Sequence of chain 48.A:
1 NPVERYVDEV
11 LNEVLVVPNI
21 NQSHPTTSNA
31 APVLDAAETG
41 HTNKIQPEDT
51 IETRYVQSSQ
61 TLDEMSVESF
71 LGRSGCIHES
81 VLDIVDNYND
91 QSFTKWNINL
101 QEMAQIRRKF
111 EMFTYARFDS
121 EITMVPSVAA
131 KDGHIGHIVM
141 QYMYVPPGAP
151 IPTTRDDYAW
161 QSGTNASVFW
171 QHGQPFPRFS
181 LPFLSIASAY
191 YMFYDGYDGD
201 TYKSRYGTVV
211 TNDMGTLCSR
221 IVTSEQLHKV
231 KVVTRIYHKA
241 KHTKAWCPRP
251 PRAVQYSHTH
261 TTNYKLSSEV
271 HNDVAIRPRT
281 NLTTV

This small molecule binds to this protein.
Small molecule (SMILES): Cc1cc(CCCOc2c(C)cc(-c3noc(C(F)(F)F)n3)cc2C)on1

Binding-site contacts:
Ligand atom F3 contacts residue TYR144 of chain 48.A at 2.9 Å.
Ligand atom O1A contacts residue TYR144 of chain 48.A at 3.1 Å.
Ligand atom N3A contacts residue TYR144 of chain 48.A at 3.7 Å.
Ligand atom C4 contacts residue TYR190 of chain 48.A at 3.4 Å (hydrophobic).
Ligand atom CM4 contacts residue TYR142 of chain 48.A at 3.5 Å (hydrophobic).
Ligand atom F2 contacts residue VAL168 of chain 48.A at 2.6 Å.
Ligand atom N3A contacts residue PHE179 of chain 48.A at 3.2 Å.
Ligand atom F1 contacts residue LEU217 of chain 48.A at 3.4 Å.
Ligand atom C1B contacts residue ILE98 of chain 48.A at 3.6 Å (hydrophobic).
Ligand atom F3 contacts residue TYR142 of chain 48.A at 2.8 Å.
Ligand atom C3A contacts residue TYR144 of chain 48.A at 3.4 Å (hydrophobic).
Ligand atom N1A contacts residue PHE179 of chain 48.A at 3.7 Å.
Ligand atom C1B contacts residue LEU181 of chain 48.A at 3.7 Å (hydrophobic).
Ligand atom F2 contacts residue PHE179 of chain 48.A at 3.3 Å.
Ligand atom CM3 contacts residue TYR190 of chain 48.A at 3.5 Å (hydrophobic).
Ligand atom F3 contacts residue MET143 of chain 48.A at 3.3 Å.
Ligand atom C3A contacts residue PHE179 of chain 48.A at 3.4 Å (hydrophobic).
Ligand atom C4B contacts residue LEU181 of chain 48.A at 3.5 Å (hydrophobic).
Ligand atom CM3 contacts residue ASN212 of chain 48.A at 3.5 Å.
Ligand atom C2A contacts residue TYR144 of chain 48.A at 3.5 Å (hydrophobic).
Ligand atom CM2 contacts residue ILE122 of chain 48.A at 3.5 Å (hydrophobic).
Ligand atom CM6 contacts residue LEU184 of chain 48.A at 3.0 Å (hydrophobic).
Ligand atom CM6 contacts residue MET214 of chain 48.A at 3.5 Å (hydrophobic).
Ligand atom C5B contacts residue TYR144 of chain 48.A at 3.5 Å (hydrophobic).
Ligand atom F2 contacts residue TYR142 of chain 48.A at 3.6 Å.
Ligand atom N1A contacts residue LEU181 of chain 48.A at 3.7 Å.
Ligand atom C2A contacts residue PHE179 of chain 48.A at 3.6 Å (hydrophobic).
Ligand atom F3 contacts residue ALA166 of chain 48.A at 2.8 Å.
Ligand atom F1 contacts residue TYR142 of chain 48.A at 3.6 Å.
Ligand atom C6B contacts residue LEU181 of chain 48.A at 3.4 Å (hydrophobic).
Ligand atom C5B contacts residue LEU181 of chain 48.A at 3.4 Å (hydrophobic).
Ligand atom CM4 contacts residue PHE179 of chain 48.A at 3.8 Å (hydrophobic).
Ligand atom C5 contacts residue MET214 of chain 48.A at 3.5 Å (hydrophobic).
Ligand atom F3 contacts residue SER167 of chain 48.A at 3.8 Å.
Ligand atom O1 contacts residue MET214 of chain 48.A at 3.5 Å (h-bond).
Ligand atom C1C contacts residue MET214 of chain 48.A at 3.5 Å (hydrophobic).
Ligand atom F1 contacts residue PHE179 of chain 48.A at 3.8 Å.
Ligand atom O1B contacts residue ILE98 of chain 48.A at 3.0 Å.
Ligand atom N1A contacts residue TYR144 of chain 48.A at 3.1 Å.
Ligand atom CM6 contacts residue TYR144 of chain 48.A at 3.3 Å (hydrophobic).

Sequence of chain 48.C:
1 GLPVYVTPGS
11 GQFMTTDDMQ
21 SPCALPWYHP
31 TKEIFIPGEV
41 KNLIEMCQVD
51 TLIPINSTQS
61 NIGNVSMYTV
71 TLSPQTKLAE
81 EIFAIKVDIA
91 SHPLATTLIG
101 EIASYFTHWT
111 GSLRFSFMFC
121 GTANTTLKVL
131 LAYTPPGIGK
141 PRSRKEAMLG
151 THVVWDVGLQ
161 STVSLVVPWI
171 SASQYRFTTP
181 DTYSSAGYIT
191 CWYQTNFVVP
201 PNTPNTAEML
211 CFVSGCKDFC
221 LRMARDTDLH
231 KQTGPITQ